Binding-site contacts:
Ligand atom O3P contacts residue SER36 of chain 2.B at 2.5 Å (h-bond).
Ligand atom O4P contacts residue SER36 of chain 2.B at 2.5 Å (h-bond).
Ligand atom O1P contacts residue SER36 of chain 2.B at 2.5 Å (h-bond).
Ligand atom P contacts residue SER36 of chain 2.B at 1.6 Å.

This protein binds this small molecule.
Small molecule (SMILES): N[C@H](CO)COP(=O)(O)O

Sequence of chain 2.B:
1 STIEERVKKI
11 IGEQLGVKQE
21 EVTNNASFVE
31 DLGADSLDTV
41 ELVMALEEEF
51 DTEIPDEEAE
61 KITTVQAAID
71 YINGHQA